Binding-site contacts:
Ligand atom O22 contacts residue C5 of chain 1.B at 3.7 Å.
Ligand atom O22 contacts residue U6 of chain 1.B at 3.0 Å (h-bond).
Ligand atom O21 contacts residue U6 of chain 1.B at 3.0 Å (h-bond).
Ligand atom C26 contacts residue C5 of chain 1.B at 4.2 Å.
Ligand atom C27 contacts residue C5 of chain 1.B at 3.7 Å.
Ligand atom O28 contacts residue U6 of chain 1.B at 4.3 Å.
Ligand atom O28 contacts residue C5 of chain 1.B at 3.5 Å (h-bond).
Ligand atom C23 contacts residue U6 of chain 1.B at 4.4 Å.
Ligand atom C23 contacts residue C5 of chain 1.B at 4.4 Å.
Ligand atom O32 contacts residue C5 of chain 1.B at 3.3 Å (h-bond).
Ligand atom C24 contacts residue C5 of chain 1.B at 4.4 Å.
Ligand atom C17 contacts residue U6 of chain 1.B at 3.8 Å.
Ligand atom C16 contacts residue U6 of chain 1.B at 3.8 Å.

A small-molecule ligand and the protein it binds are described below.
Small molecule (SMILES): CN[C@H]1C[C@@H](N)[C@H](O)[C@@H](O[C@@H]2O[C@H](CO)C(O)[C@@H]3O[C@@]4(O[C@@H]([C@@H](N)CO)[C@H](O)[C@@H](O)[C@H]4O)O[C@@H]23)[C@@H]1O